This protein binds this small molecule.
Small molecule (SMILES): CC(=O)N[C@@H]1[C@@H](O)[C@H](O)[C@@H](CO)O[C@H]1O

Binding-site contacts:
Ligand atom O5 contacts residue SER87 of chain 1.O at 3.1 Å (h-bond).
Ligand atom C1 contacts residue SER87 of chain 1.O at 3.6 Å.
Ligand atom N2 contacts residue ASN85 of chain 1.O at 3.4 Å (h-bond).
Ligand atom C2 contacts residue ASN85 of chain 1.O at 2.6 Å.
Ligand atom C7 contacts residue ASN85 of chain 1.O at 3.9 Å.
Ligand atom C3 contacts residue ASN85 of chain 1.O at 3.9 Å.
Ligand atom C4 contacts residue ASN85 of chain 1.O at 4.4 Å.
Ligand atom C5 contacts residue ASN85 of chain 1.O at 3.8 Å.
Ligand atom O6 contacts residue SER87 of chain 1.O at 3.9 Å.
Ligand atom C6 contacts residue HIS88 of chain 1.O at 4.3 Å.
Ligand atom C1 contacts residue ASN85 of chain 1.O at 1.4 Å.
Ligand atom C5 contacts residue SER87 of chain 1.O at 3.3 Å.
Ligand atom O6 contacts residue HIS88 of chain 1.O at 3.1 Å (h-bond).
Ligand atom O5 contacts residue ASN85 of chain 1.O at 2.4 Å (h-bond).
Ligand atom C6 contacts residue SER87 of chain 1.O at 3.8 Å.
Ligand atom O7 contacts residue ASN85 of chain 1.O at 3.9 Å.

Sequence of chain 1.O:
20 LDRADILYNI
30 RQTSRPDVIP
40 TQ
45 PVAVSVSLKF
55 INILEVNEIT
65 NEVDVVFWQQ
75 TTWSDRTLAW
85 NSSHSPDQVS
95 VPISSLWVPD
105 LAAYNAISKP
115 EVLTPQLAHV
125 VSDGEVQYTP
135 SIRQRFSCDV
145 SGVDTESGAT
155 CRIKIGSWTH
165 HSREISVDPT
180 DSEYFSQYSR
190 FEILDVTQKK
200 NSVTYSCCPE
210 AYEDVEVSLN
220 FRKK